Binding-site contacts:
Ligand atom C1 contacts residue HIS78 of chain 3.B at 4.3 Å.
Ligand atom O5 contacts residue ASN75 of chain 3.B at 2.4 Å (h-bond).
Ligand atom O5 contacts residue SER77 of chain 3.B at 4.5 Å.
Ligand atom O5 contacts residue PHE57 of chain 3.B at 3.8 Å.
Ligand atom C3 contacts residue ASN75 of chain 3.B at 3.7 Å.
Ligand atom O6 contacts residue ASN75 of chain 3.B at 4.4 Å.
Ligand atom C5 contacts residue ASN75 of chain 3.B at 3.6 Å.
Ligand atom O3 contacts residue PRO53 of chain 3.B at 4.5 Å.
Ligand atom O6 contacts residue PHE54 of chain 3.B at 4.5 Å.
Ligand atom C6 contacts residue PHE57 of chain 3.B at 3.9 Å (hydrophobic).
Ligand atom C2 contacts residue PHE57 of chain 3.B at 4.4 Å (hydrophobic).
Ligand atom O3 contacts residue PHE57 of chain 3.B at 3.8 Å.
Ligand atom C5 contacts residue HIS78 of chain 3.B at 4.1 Å.
Ligand atom C5 contacts residue SER77 of chain 3.B at 4.4 Å.
Ligand atom N2 contacts residue PRO53 of chain 3.B at 3.9 Å.
Ligand atom C1 contacts residue PHE57 of chain 3.B at 3.9 Å (hydrophobic).
Ligand atom O7 contacts residue ASN75 of chain 3.B at 3.3 Å (h-bond).
Ligand atom C1 contacts residue ASN75 of chain 3.B at 1.4 Å.
Ligand atom O6 contacts residue SER77 of chain 3.B at 4.4 Å.
Ligand atom C7 contacts residue ASN75 of chain 3.B at 3.4 Å.
Ligand atom O4 contacts residue PHE57 of chain 3.B at 4.4 Å.
Ligand atom C4 contacts residue PHE57 of chain 3.B at 3.7 Å (hydrophobic).
Ligand atom C4 contacts residue ASN75 of chain 3.B at 4.2 Å.
Ligand atom O6 contacts residue PHE57 of chain 3.B at 4.0 Å.
Ligand atom C2 contacts residue PRO53 of chain 3.B at 4.2 Å (hydrophobic).
Ligand atom C1 contacts residue SER77 of chain 3.B at 4.0 Å.
Ligand atom N2 contacts residue ASN75 of chain 3.B at 2.9 Å (h-bond).
Ligand atom C2 contacts residue ASN75 of chain 3.B at 2.3 Å.
Ligand atom C5 contacts residue PHE57 of chain 3.B at 4.0 Å (hydrophobic).
Ligand atom C8 contacts residue LYS159 of chain 3.B at 4.3 Å.
Ligand atom C3 contacts residue PHE57 of chain 3.B at 4.2 Å (hydrophobic).
Ligand atom C3 contacts residue PRO53 of chain 3.B at 3.8 Å (hydrophobic).
Ligand atom C6 contacts residue HIS78 of chain 3.B at 3.7 Å.
Ligand atom C8 contacts residue PHE54 of chain 3.B at 4.1 Å (hydrophobic).
Ligand atom O5 contacts residue HIS78 of chain 3.B at 3.4 Å (h-bond).
Ligand atom O6 contacts residue HIS78 of chain 3.B at 2.6 Å (h-bond).
Ligand atom C1 contacts residue PRO53 of chain 3.B at 4.3 Å (hydrophobic).
Ligand atom O6 contacts residue PHE58 of chain 3.B at 3.7 Å.

Sequence of chain 3.B:
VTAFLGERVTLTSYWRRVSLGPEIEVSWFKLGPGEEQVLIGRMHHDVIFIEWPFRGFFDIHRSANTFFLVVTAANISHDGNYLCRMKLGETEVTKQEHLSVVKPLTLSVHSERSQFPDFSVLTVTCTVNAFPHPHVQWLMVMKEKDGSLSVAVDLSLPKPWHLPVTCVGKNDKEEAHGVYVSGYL

A protein and the small-molecule ligand that binds it are described below.
Small molecule (SMILES): CC(=O)N[C@H]1[C@H](O[C@H]2[C@H](O)[C@@H](NC(C)=O)CO[C@@H]2CO)O[C@H](CO)[C@@H](O[C@@H]2O[C@H](CO)[C@@H](O)[C@H](O)[C@@H]2O)[C@@H]1O